Binding-site contacts:
Ligand atom C2 contacts residue ASN65 of chain 2.B at 2.5 Å.
Ligand atom O3 contacts residue TRP356 of chain 2.B at 4.3 Å.
Ligand atom C1 contacts residue ASN65 of chain 2.B at 1.4 Å.
Ligand atom O4 contacts residue TRP356 of chain 2.B at 4.0 Å.
Ligand atom N2 contacts residue TRP356 of chain 2.B at 3.6 Å.
Ligand atom C1 contacts residue TRP356 of chain 2.B at 3.8 Å (hydrophobic).
Ligand atom C4 contacts residue ASN65 of chain 2.B at 4.2 Å.
Ligand atom O5 contacts residue TRP356 of chain 2.B at 4.4 Å.
Ligand atom C2 contacts residue TRP356 of chain 2.B at 4.2 Å (hydrophobic).
Ligand atom O5 contacts residue ASN65 of chain 2.B at 2.3 Å (h-bond).
Ligand atom C5 contacts residue TRP356 of chain 2.B at 3.9 Å (hydrophobic).
Ligand atom C7 contacts residue ASN65 of chain 2.B at 3.7 Å.
Ligand atom C5 contacts residue ASN65 of chain 2.B at 3.6 Å.
Ligand atom C8 contacts residue ILE388 of chain 2.B at 3.5 Å (hydrophobic).
Ligand atom O7 contacts residue ASN65 of chain 2.B at 4.0 Å.
Ligand atom C7 contacts residue TRP356 of chain 2.B at 4.1 Å (hydrophobic).
Ligand atom C8 contacts residue TRP356 of chain 2.B at 3.6 Å (hydrophobic).
Ligand atom C4 contacts residue TRP356 of chain 2.B at 4.3 Å (hydrophobic).
Ligand atom C3 contacts residue ASN65 of chain 2.B at 3.8 Å.
Ligand atom N2 contacts residue ASN65 of chain 2.B at 3.0 Å (h-bond).
Ligand atom C3 contacts residue TRP356 of chain 2.B at 3.8 Å (hydrophobic).

This small molecule binds to this protein.
Small molecule (SMILES): CC(=O)N[C@@H]1[C@@H](O)[C@H](O)[C@@H](CO)O[C@H]1O

Sequence of chain 2.B:
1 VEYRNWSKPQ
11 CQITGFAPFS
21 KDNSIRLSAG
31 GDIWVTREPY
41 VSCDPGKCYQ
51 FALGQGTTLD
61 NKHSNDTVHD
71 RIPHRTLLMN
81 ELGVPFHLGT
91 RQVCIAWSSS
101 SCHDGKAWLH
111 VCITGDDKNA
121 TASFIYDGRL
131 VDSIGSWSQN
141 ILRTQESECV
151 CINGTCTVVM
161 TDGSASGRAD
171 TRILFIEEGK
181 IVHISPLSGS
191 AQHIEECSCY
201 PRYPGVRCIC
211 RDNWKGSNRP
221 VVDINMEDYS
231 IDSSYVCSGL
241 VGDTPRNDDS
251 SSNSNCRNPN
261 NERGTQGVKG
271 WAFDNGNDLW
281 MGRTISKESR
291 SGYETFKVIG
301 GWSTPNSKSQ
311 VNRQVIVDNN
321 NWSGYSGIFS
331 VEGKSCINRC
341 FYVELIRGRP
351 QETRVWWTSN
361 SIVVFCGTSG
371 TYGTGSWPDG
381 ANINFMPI